Sequence of chain 1.B:
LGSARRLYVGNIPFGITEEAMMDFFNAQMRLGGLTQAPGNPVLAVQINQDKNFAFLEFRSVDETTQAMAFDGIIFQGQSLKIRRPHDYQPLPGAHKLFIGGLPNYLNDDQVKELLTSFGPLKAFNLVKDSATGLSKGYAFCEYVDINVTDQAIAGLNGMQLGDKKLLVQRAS

Binding-site contacts:
Ligand atom O4 contacts residue LYS98 of chain 1.B at 2.9 Å (salt-bridge).
Ligand atom C4 contacts residue HIS88 of chain 1.A at 3.4 Å.
Ligand atom N3 contacts residue LYS53 of chain 1.A at 3.1 Å (salt-bridge).
Ligand atom OP1 contacts residue LYS83 of chain 1.A at 2.5 Å (salt-bridge).
Ligand atom N1 contacts residue LYS53 of chain 1.A at 3.3 Å (salt-bridge).
Ligand atom OP2 contacts residue TYR10 of chain 1.A at 2.7 Å (h-bond).
Ligand atom C2 contacts residue ARG8 of chain 1.A at 3.3 Å.
Ligand atom OP2 contacts residue LYS138 of chain 1.B at 2.7 Å (salt-bridge).
Ligand atom O4' contacts residue PHE57 of chain 1.A at 3.3 Å.
Ligand atom O2 contacts residue HIS88 of chain 1.A at 3.2 Å (h-bond).
Ligand atom C4 contacts residue ARG8 of chain 1.A at 3.4 Å.
Ligand atom C4' contacts residue TYR140 of chain 1.B at 3.4 Å (hydrophobic).
Ligand atom C2 contacts residue LYS53 of chain 1.A at 2.9 Å.
Ligand atom O4 contacts residue GLN171 of chain 1.B at 2.7 Å (h-bond).
Ligand atom O4 contacts residue ARG8 of chain 1.A at 3.3 Å.
Ligand atom OP2 contacts residue SER132 of chain 1.B at 3.0 Å (h-bond).
Ligand atom OP1 contacts residue GLY103 of chain 1.B at 3.3 Å (h-bond).
Ligand atom O2 contacts residue LYS53 of chain 1.A at 3.2 Å (salt-bridge).
Ligand atom O2 contacts residue ASN127 of chain 1.B at 3.1 Å (h-bond).
Ligand atom O5' contacts residue TYR10 of chain 1.A at 3.1 Å (h-bond).
Ligand atom C4' contacts residue TYR140 of chain 1.B at 3.4 Å (hydrophobic).
Ligand atom O2 contacts residue PHE57 of chain 1.A at 3.3 Å.
Ligand atom O4 contacts residue HIS88 of chain 1.A at 3.3 Å (h-bond).
Ligand atom N3 contacts residue ARG8 of chain 1.A at 3.3 Å (salt-bridge).
Ligand atom O4' contacts residue GLN48 of chain 1.A at 3.1 Å (h-bond).
Ligand atom N3 contacts residue ALA173 of chain 1.B at 3.2 Å (h-bond).
Ligand atom O4 contacts residue ARG85 of chain 1.A at 3.2 Å.
Ligand atom C6 contacts residue GLY103 of chain 1.B at 3.4 Å.
Ligand atom N1 contacts residue PHE57 of chain 1.A at 3.4 Å.
Ligand atom C4' contacts residue GLN48 of chain 1.A at 3.4 Å.
Ligand atom N3 contacts residue ARG86 of chain 1.A at 3.2 Å (salt-bridge).
Ligand atom C2 contacts residue PHE142 of chain 1.B at 3.5 Å (hydrophobic).
Ligand atom O4 contacts residue ASP89 of chain 1.A at 3.0 Å (salt-bridge).
Ligand atom OP1 contacts residue LYS53 of chain 1.A at 3.0 Å (salt-bridge).
Ligand atom C1' contacts residue PHE57 of chain 1.A at 3.4 Å (hydrophobic).
Ligand atom OP1 contacts residue GLY139 of chain 1.B at 3.3 Å (h-bond).
Ligand atom O2 contacts residue ARG8 of chain 1.A at 3.1 Å (salt-bridge).
Ligand atom O4 contacts residue PRO87 of chain 1.A at 3.4 Å.
Ligand atom C5' contacts residue TYR140 of chain 1.B at 3.3 Å (hydrophobic).
Ligand atom O2 contacts residue PRO87 of chain 1.A at 3.4 Å.

Sequence of chain 1.A:
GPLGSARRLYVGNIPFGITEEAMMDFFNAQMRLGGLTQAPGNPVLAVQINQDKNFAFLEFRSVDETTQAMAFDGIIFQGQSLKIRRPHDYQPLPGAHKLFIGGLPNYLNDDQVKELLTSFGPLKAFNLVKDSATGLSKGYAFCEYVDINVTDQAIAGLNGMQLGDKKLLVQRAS

The protein below binds the small molecule below.
Small molecule (SMILES): Nc1ccn([C@H]2C[C@H](O[P](=O)(O)OC[C@H]3O[C@@H](n4ccc(=O)[nH]c4=O)C[C@@H]3O[P](=O)(O)OC[C@H]3O[C@@H](n4ccc(=O)[nH]c4=O)C[C@@H]3O[P](=O)(O)OC[C@H]3O[C@@H](n4cc(Br)c(=O)[nH]c4=O)C[C@@H]3O[P](=O)(O)OC[C@H]3O[C@@H](n4ccc(=O)[nH]c4=O)C[C@@H]3O[P](=O)(O)OC[C@H]3O[C@@H](n4ccc(=O)[nH]c4=O)C[C@@H]3O)[C@@H](COP(=O)=O)O2)c(=O)n1